Sequence of chain 1.B:
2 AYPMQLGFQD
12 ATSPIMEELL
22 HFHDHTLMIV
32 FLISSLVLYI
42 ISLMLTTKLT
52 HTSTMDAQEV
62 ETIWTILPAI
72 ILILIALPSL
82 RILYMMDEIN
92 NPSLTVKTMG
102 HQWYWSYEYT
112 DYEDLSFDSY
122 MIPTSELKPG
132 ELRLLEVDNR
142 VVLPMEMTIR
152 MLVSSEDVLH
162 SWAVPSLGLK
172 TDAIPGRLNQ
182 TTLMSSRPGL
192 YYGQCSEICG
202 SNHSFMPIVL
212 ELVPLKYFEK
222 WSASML

A small-molecule ligand and the protein it binds are described below.
Small molecule (SMILES): CCCCCCCCCCO[C@@H]1O[C@H](CO)[C@@H](O[C@H]2O[C@H](CO)[C@@H](O)[C@H](O)[C@H]2O)[C@H](O)[C@H]1O

Binding-site contacts:
Ligand atom C25 contacts residue MET29 of chain 1.B at 4.5 Å (hydrophobic).
Ligand atom C31 contacts residue MET29 of chain 1.B at 4.1 Å (hydrophobic).
Ligand atom C43 contacts residue LEU33 of chain 1.B at 4.1 Å (hydrophobic).
Ligand atom C43 contacts residue ILE34 of chain 1.B at 3.6 Å (hydrophobic).
Ligand atom C37 contacts residue ILE72 of chain 1.B at 3.9 Å (hydrophobic).
Ligand atom O16 contacts residue HIS26 of chain 1.B at 4.3 Å.
Ligand atom C25 contacts residue ILE30 of chain 1.B at 4.1 Å (hydrophobic).
Ligand atom C40 contacts residue ILE72 of chain 1.B at 4.3 Å (hydrophobic).
Ligand atom C28 contacts residue MET29 of chain 1.B at 4.0 Å (hydrophobic).
Ligand atom C43 contacts residue ILE72 of chain 1.B at 4.2 Å (hydrophobic).
Ligand atom C37 contacts residue LEU33 of chain 1.B at 4.3 Å (hydrophobic).
Ligand atom C22 contacts residue LEU75 of chain 1.B at 4.2 Å (hydrophobic).
Ligand atom C28 contacts residue ILE30 of chain 1.B at 4.5 Å (hydrophobic).
Ligand atom C25 contacts residue LEU75 of chain 1.B at 4.2 Å (hydrophobic).
Ligand atom C19 contacts residue HIS26 of chain 1.B at 4.4 Å.
Ligand atom C31 contacts residue ILE30 of chain 1.B at 3.6 Å (hydrophobic).
Ligand atom C18 contacts residue HIS26 of chain 1.B at 3.5 Å.
Ligand atom C40 contacts residue LEU33 of chain 1.B at 4.1 Å (hydrophobic).
Ligand atom C19 contacts residue MET29 of chain 1.B at 4.4 Å (hydrophobic).